Binding-site contacts:
Ligand atom C6 contacts residue ASN93 of chain 6.B at 3.2 Å.
Ligand atom O1B contacts residue ASN80 of chain 6.B at 4.3 Å.
Ligand atom O3 contacts residue VAL296 of chain 6.B at 4.0 Å.
Ligand atom C3 contacts residue GLY78 of chain 6.B at 4.1 Å.
Ligand atom O1B contacts residue ARG77 of chain 6.B at 3.1 Å (salt-bridge).
Ligand atom N5 contacts residue TYR72 of chain 6.B at 3.1 Å (h-bond).
Ligand atom O1A contacts residue GLY78 of chain 6.B at 4.0 Å.
Ligand atom O1A contacts residue TYR72 of chain 6.B at 3.4 Å.
Ligand atom C10 contacts residue TYR72 of chain 6.B at 4.1 Å (hydrophobic).
Ligand atom O4 contacts residue THR291 of chain 6.B at 3.1 Å.
Ligand atom C11 contacts residue TYR72 of chain 6.B at 4.0 Å (hydrophobic).
Ligand atom C7 contacts residue TYR72 of chain 6.B at 4.3 Å (hydrophobic).
Ligand atom C1 contacts residue TYR72 of chain 6.B at 4.1 Å (hydrophobic).
Ligand atom C5 contacts residue ASN93 of chain 6.B at 4.3 Å.
Ligand atom O8 contacts residue TYR72 of chain 6.B at 3.4 Å (h-bond).
Ligand atom C4 contacts residue GLY78 of chain 6.B at 3.6 Å.
Ligand atom O8 contacts residue ARG77 of chain 6.B at 3.4 Å (salt-bridge).
Ligand atom C4 contacts residue ARG77 of chain 6.B at 4.0 Å.
Ligand atom O1A contacts residue ARG77 of chain 6.B at 2.9 Å (salt-bridge).
Ligand atom C6 contacts residue TYR72 of chain 6.B at 4.0 Å (hydrophobic).
Ligand atom O4 contacts residue VAL296 of chain 6.B at 4.0 Å.
Ligand atom O6 contacts residue ASN93 of chain 6.B at 3.2 Å (h-bond).
Ligand atom C3 contacts residue VAL296 of chain 6.B at 3.5 Å (hydrophobic).
Ligand atom C2 contacts residue GLY78 of chain 6.B at 4.1 Å.
Ligand atom C3 contacts residue HIS298 of chain 6.B at 3.4 Å.
Ligand atom C8 contacts residue ARG77 of chain 6.B at 4.3 Å.
Ligand atom O3 contacts residue GLY78 of chain 6.B at 3.4 Å.
Ligand atom C11 contacts residue ASP85 of chain 6.C at 4.0 Å.
Ligand atom C3 contacts residue GLY78 of chain 6.B at 3.9 Å.
Ligand atom O4 contacts residue HIS298 of chain 6.B at 2.9 Å (h-bond).
Ligand atom C3 contacts residue ARG77 of chain 6.B at 3.9 Å.
Ligand atom C5 contacts residue TYR72 of chain 6.B at 3.9 Å (hydrophobic).
Ligand atom C4 contacts residue HIS298 of chain 6.B at 3.4 Å.
Ligand atom O4 contacts residue ASN80 of chain 6.B at 4.2 Å.
Ligand atom O1B contacts residue SER89 of chain 6.B at 4.1 Å.
Ligand atom C1 contacts residue ARG77 of chain 6.B at 3.4 Å.
Ligand atom O1B contacts residue TYR72 of chain 6.B at 4.2 Å.
Ligand atom O4 contacts residue GLY78 of chain 6.B at 3.0 Å.
Ligand atom C4 contacts residue TYR72 of chain 6.B at 4.1 Å (hydrophobic).
Ligand atom O4 contacts residue ILE79 of chain 6.B at 3.6 Å (h-bond).

Sequence of chain 6.C:
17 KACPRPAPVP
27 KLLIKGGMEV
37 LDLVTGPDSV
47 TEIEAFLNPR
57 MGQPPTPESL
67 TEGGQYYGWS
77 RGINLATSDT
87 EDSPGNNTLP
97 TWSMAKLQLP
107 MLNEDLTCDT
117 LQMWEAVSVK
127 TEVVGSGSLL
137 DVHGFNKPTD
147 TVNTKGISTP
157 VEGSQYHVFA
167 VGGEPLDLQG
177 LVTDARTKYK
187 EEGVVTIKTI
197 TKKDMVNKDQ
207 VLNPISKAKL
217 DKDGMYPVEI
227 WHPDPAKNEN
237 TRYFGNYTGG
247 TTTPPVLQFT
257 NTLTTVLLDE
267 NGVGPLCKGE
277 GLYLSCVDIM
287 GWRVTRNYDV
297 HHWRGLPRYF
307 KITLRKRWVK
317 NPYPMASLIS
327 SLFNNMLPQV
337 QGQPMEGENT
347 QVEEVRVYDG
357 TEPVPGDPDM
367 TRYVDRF

A protein and the small-molecule ligand that binds it are described below.
Small molecule (SMILES): CC(=O)N[C@@H]1[C@@H](O[C@@H]2O[C@H](CO)[C@H](O)[C@H](O[C@]3(C(=O)O)C[C@H](O)[C@@H](NC(C)=O)[C@H]([C@H](O)[C@H](O)CO)O3)[C@H]2O)[C@H](O)[C@@H](CO[C@]2(C(=O)O)C[C@H](O)[C@@H](NC(C)=O)[C@H]([C@H](O)[C@H](O)CO)O2)O[C@H]1O

Sequence of chain 6.B:
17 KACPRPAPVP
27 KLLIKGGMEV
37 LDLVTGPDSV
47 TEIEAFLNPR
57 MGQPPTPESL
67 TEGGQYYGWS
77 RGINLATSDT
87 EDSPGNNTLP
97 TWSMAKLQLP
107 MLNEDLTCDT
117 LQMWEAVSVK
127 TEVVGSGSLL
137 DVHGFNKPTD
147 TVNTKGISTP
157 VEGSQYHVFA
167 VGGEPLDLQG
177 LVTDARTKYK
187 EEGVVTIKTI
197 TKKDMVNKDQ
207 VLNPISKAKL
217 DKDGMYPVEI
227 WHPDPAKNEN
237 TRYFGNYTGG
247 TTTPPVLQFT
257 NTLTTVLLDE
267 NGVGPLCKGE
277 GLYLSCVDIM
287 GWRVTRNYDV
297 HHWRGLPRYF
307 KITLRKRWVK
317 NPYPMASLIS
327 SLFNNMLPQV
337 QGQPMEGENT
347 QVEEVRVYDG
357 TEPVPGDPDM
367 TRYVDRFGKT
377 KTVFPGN